Sequence of chain 7.A:
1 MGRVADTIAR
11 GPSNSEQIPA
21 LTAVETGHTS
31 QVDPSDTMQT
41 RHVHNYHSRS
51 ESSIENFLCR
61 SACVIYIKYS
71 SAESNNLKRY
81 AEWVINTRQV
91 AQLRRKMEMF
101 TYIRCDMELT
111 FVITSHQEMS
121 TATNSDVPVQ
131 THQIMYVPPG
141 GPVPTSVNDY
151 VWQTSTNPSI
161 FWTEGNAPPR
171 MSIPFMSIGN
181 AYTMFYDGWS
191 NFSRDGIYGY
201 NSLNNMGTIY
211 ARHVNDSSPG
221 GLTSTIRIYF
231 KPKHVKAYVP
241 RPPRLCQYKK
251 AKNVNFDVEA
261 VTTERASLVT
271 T

Sequence of chain 7.C:
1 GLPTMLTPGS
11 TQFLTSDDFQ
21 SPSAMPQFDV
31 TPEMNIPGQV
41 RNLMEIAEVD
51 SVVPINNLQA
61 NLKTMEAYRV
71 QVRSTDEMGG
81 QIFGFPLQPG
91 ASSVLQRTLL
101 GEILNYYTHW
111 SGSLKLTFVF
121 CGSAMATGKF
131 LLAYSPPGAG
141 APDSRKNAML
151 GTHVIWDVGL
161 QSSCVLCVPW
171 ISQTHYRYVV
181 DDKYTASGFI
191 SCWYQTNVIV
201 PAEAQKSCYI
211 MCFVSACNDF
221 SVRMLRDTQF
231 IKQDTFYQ

Binding-site contacts:
Ligand atom C6 contacts residue PHE236 of chain 7.C at 3.5 Å (hydrophobic).
Ligand atom C4 contacts residue ASN148 of chain 57.A at 3.3 Å.
Ligand atom S1 contacts residue GLN233 of chain 7.C at 3.7 Å.
Ligand atom C8 contacts residue ASP234 of chain 7.C at 3.3 Å.
Ligand atom C14 contacts residue TYR66 of chain 7.A at 3.4 Å (hydrophobic).
Ligand atom C16 contacts residue THR235 of chain 7.C at 3.8 Å.
Ligand atom O2 contacts residue ASP234 of chain 7.C at 3.7 Å.
Ligand atom C10 contacts residue ASN148 of chain 57.A at 3.7 Å.
Ligand atom O5 contacts residue TRP152 of chain 57.A at 3.5 Å (h-bond).
Ligand atom O4 contacts residue ARG212 of chain 57.A at 2.8 Å (salt-bridge).
Ligand atom O1 contacts residue TYR150 of chain 57.A at 3.0 Å (h-bond).
Ligand atom O5 contacts residue ARG212 of chain 57.A at 3.3 Å (salt-bridge).
Ligand atom O5 contacts residue ARG227 of chain 7.A at 3.5 Å (salt-bridge).
Ligand atom C1 contacts residue GLN153 of chain 57.A at 3.4 Å.
Ligand atom C3 contacts residue ASN148 of chain 57.A at 3.5 Å.
Ligand atom O1 contacts residue GLN233 of chain 7.C at 3.5 Å (h-bond).
Ligand atom O2 contacts residue GLN233 of chain 7.C at 3.0 Å.
Ligand atom N1 contacts residue GLN153 of chain 57.A at 2.7 Å (h-bond).
Ligand atom C20 contacts residue ARG227 of chain 7.A at 3.6 Å.
Ligand atom C5 contacts residue GLN153 of chain 57.A at 3.2 Å.
Ligand atom C20 contacts residue ARG212 of chain 57.A at 3.4 Å.
Ligand atom O5 contacts residue TYR229 of chain 7.A at 3.8 Å.
Ligand atom O2 contacts residue PHE236 of chain 7.C at 3.4 Å (h-bond).
Ligand atom N1 contacts residue PHE236 of chain 7.C at 3.6 Å.
Ligand atom C9 contacts residue ASP234 of chain 7.C at 3.6 Å.
Ligand atom C2 contacts residue TYR66 of chain 7.A at 3.8 Å (hydrophobic).
Ligand atom C8 contacts residue ASN148 of chain 57.A at 3.3 Å.
Ligand atom C16 contacts residue PHE236 of chain 7.C at 3.7 Å (hydrophobic).
Ligand atom C3 contacts residue ASP149 of chain 57.A at 3.5 Å.
Ligand atom O2 contacts residue THR235 of chain 7.C at 3.0 Å.
Ligand atom C4 contacts residue ASP149 of chain 57.A at 3.5 Å.
Ligand atom O4 contacts residue ARG227 of chain 7.A at 3.3 Å (salt-bridge).
Ligand atom C7 contacts residue THR235 of chain 7.C at 3.8 Å.
Ligand atom C6 contacts residue GLN153 of chain 57.A at 3.2 Å.
Ligand atom C9 contacts residue ASN148 of chain 57.A at 3.7 Å.
Ligand atom C15 contacts residue TYR66 of chain 7.A at 3.4 Å (hydrophobic).
Ligand atom C13 contacts residue TYR66 of chain 7.A at 3.4 Å (hydrophobic).
Ligand atom O1 contacts residue ASP149 of chain 57.A at 3.6 Å.
Ligand atom C10 contacts residue ASP234 of chain 7.C at 3.8 Å.
Ligand atom N1 contacts residue GLN233 of chain 7.C at 3.3 Å (h-bond).

The small molecule below binds the protein below.
Small molecule (SMILES): CCCOc1ccc2cc(S(=O)(=O)Nc3ccc(C(=O)O)cc3)ccc2c1

Sequence of chain 57.A:
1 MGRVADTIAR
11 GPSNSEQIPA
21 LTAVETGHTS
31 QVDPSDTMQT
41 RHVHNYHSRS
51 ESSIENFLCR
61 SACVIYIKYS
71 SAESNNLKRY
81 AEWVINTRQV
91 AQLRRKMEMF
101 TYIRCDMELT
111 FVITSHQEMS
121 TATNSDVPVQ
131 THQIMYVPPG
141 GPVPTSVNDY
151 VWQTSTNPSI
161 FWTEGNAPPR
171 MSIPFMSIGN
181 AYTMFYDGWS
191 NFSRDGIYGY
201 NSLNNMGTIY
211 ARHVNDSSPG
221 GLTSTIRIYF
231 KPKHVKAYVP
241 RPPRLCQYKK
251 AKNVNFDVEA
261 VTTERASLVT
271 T